Binding-site contacts:
Ligand atom C8 contacts residue THR29 of chain 3.A at 3.6 Å.
Ligand atom C7 contacts residue ASN14 of chain 3.A at 3.4 Å.
Ligand atom C7 contacts residue ASN30 of chain 3.A at 4.5 Å.
Ligand atom C1 contacts residue ASN14 of chain 3.A at 1.4 Å.
Ligand atom O7 contacts residue THR16 of chain 3.A at 4.2 Å.
Ligand atom C7 contacts residue THR16 of chain 3.A at 4.3 Å.
Ligand atom C2 contacts residue ASN14 of chain 3.A at 2.5 Å.
Ligand atom O7 contacts residue ASN14 of chain 3.A at 3.2 Å (h-bond).
Ligand atom O5 contacts residue ASN14 of chain 3.A at 2.3 Å (h-bond).
Ligand atom C5 contacts residue ASN14 of chain 3.A at 3.7 Å.
Ligand atom C8 contacts residue THR16 of chain 3.A at 3.3 Å.
Ligand atom C4 contacts residue ASN14 of chain 3.A at 4.2 Å.
Ligand atom C8 contacts residue ASN30 of chain 3.A at 3.4 Å.
Ligand atom C3 contacts residue ASN14 of chain 3.A at 3.8 Å.
Ligand atom C8 contacts residue ASN14 of chain 3.A at 3.8 Å.
Ligand atom N2 contacts residue ASN14 of chain 3.A at 3.1 Å (h-bond).

The small molecule below binds the protein below.
Small molecule (SMILES): CC(=O)N[C@@H]1[C@@H](O)[C@H](O)[C@@H](CO)O[C@H]1O

Sequence of chain 3.A:
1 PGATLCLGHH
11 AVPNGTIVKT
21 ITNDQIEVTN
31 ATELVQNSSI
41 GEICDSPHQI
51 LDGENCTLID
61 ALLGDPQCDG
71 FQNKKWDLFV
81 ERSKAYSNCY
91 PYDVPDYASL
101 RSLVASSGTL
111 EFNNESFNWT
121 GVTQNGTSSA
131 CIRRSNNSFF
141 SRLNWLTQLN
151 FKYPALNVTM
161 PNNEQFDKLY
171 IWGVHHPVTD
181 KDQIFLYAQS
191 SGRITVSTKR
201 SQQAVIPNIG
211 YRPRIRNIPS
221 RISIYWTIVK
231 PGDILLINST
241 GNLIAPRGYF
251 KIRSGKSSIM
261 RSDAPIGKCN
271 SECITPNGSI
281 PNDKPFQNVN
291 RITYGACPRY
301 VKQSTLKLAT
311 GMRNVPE